Sequence of chain 1.A:
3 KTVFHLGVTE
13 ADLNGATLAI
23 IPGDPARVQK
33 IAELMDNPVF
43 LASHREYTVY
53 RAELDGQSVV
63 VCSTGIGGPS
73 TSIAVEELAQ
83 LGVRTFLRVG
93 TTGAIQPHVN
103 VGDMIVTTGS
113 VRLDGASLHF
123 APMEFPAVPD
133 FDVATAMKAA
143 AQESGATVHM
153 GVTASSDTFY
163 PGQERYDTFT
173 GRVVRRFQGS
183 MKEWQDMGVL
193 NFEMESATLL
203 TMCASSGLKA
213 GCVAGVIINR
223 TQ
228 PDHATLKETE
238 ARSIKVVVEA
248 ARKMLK

The small molecule below binds the protein below.
Small molecule (SMILES): Nc1ccnc(=O)[nH]1

Binding-site contacts:
Ligand atom O2 contacts residue PHE194 of chain 1.A at 4.1 Å.
Ligand atom O2 contacts residue PHE161 of chain 1.A at 3.9 Å.
Ligand atom C6 contacts residue THR93 of chain 1.A at 4.2 Å.
Ligand atom C4 contacts residue PHE161 of chain 1.A at 3.9 Å (hydrophobic).
Ligand atom N3 contacts residue PHE161 of chain 1.A at 3.5 Å.
Ligand atom O2 contacts residue GLU195 of chain 1.A at 3.5 Å.
Ligand atom N1 contacts residue TRS1 of chain 1.I at 3.2 Å.
Ligand atom N1 contacts residue PHE161 of chain 1.A at 4.2 Å.
Ligand atom O2 contacts residue GLN165 of chain 1.A at 3.0 Å (h-bond).
Ligand atom C4 contacts residue GLY95 of chain 1.A at 4.3 Å.
Ligand atom N4 contacts residue ARG167 of chain 1.A at 2.7 Å (salt-bridge).
Ligand atom C6 contacts residue THR94 of chain 1.A at 4.2 Å.
Ligand atom C5 contacts residue GLY95 of chain 1.A at 3.7 Å.
Ligand atom C6 contacts residue GLY95 of chain 1.A at 4.2 Å.
Ligand atom C2 contacts residue GLU195 of chain 1.A at 4.2 Å.
Ligand atom C4 contacts residue GLN165 of chain 1.A at 3.8 Å.
Ligand atom C2 contacts residue PHE161 of chain 1.A at 3.7 Å (hydrophobic).
Ligand atom N3 contacts residue PHE194 of chain 1.A at 4.0 Å.
Ligand atom N3 contacts residue ARG167 of chain 1.A at 4.1 Å.
Ligand atom C6 contacts residue TRS1 of chain 1.I at 4.1 Å.
Ligand atom N4 contacts residue GLY95 of chain 1.A at 4.5 Å.
Ligand atom C2 contacts residue PHE194 of chain 1.A at 3.9 Å (hydrophobic).
Ligand atom O2 contacts residue MET196 of chain 1.A at 3.7 Å.
Ligand atom C4 contacts residue ARG167 of chain 1.A at 3.6 Å.
Ligand atom C2 contacts residue TRS1 of chain 1.I at 3.5 Å.
Ligand atom C2 contacts residue GLN165 of chain 1.A at 3.7 Å.
Ligand atom N1 contacts residue PHE194 of chain 1.A at 4.3 Å.
Ligand atom O2 contacts residue TRS1 of chain 1.I at 2.9 Å.
Ligand atom C5 contacts residue THR94 of chain 1.A at 4.4 Å.
Ligand atom N4 contacts residue PHE161 of chain 1.A at 4.3 Å.
Ligand atom N4 contacts residue GLN165 of chain 1.A at 3.7 Å.
Ligand atom C5 contacts residue PHE161 of chain 1.A at 4.3 Å (hydrophobic).
Ligand atom N3 contacts residue GLN165 of chain 1.A at 3.0 Å (h-bond).